Binding-site contacts:
Ligand atom C4 contacts residue ASN98 of chain 1.B at 4.2 Å.
Ligand atom O7 contacts residue ASN98 of chain 1.B at 3.9 Å.
Ligand atom C5 contacts residue ASN98 of chain 1.B at 3.6 Å.
Ligand atom C2 contacts residue ASN98 of chain 1.B at 2.4 Å.
Ligand atom C8 contacts residue SER97 of chain 1.B at 3.7 Å.
Ligand atom C8 contacts residue ASP74 of chain 1.B at 4.4 Å.
Ligand atom N2 contacts residue ASN75 of chain 1.B at 4.5 Å.
Ligand atom C1 contacts residue ASN75 of chain 1.B at 4.0 Å.
Ligand atom O5 contacts residue ASN75 of chain 1.B at 4.4 Å.
Ligand atom C1 contacts residue ASN98 of chain 1.B at 1.4 Å.
Ligand atom C7 contacts residue SER97 of chain 1.B at 4.4 Å.
Ligand atom C2 contacts residue ASN75 of chain 1.B at 4.1 Å.
Ligand atom C1 contacts residue ASN123 of chain 1.B at 4.4 Å.
Ligand atom O5 contacts residue ASN98 of chain 1.B at 2.2 Å (h-bond).
Ligand atom C3 contacts residue ASN98 of chain 1.B at 3.8 Å.
Ligand atom O7 contacts residue ASN75 of chain 1.B at 3.1 Å (h-bond).
Ligand atom O7 contacts residue ARG50 of chain 1.B at 4.3 Å.
Ligand atom C7 contacts residue ASN98 of chain 1.B at 3.7 Å.
Ligand atom C7 contacts residue ASN75 of chain 1.B at 4.1 Å.
Ligand atom N2 contacts residue ASN98 of chain 1.B at 3.0 Å (h-bond).

Sequence of chain 1.B:
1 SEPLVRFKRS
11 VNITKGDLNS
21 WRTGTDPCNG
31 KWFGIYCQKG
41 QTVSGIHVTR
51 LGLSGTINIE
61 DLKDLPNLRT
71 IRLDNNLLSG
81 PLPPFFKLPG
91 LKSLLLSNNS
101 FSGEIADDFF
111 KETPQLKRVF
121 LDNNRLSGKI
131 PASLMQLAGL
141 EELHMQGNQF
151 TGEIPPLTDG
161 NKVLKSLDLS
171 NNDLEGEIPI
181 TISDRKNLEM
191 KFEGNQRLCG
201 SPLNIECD

A protein and the small-molecule ligand that binds it are described below.
Small molecule (SMILES): CC(=O)N[C@H]1[C@H](O[C@H]2[C@H](O)[C@@H](NC(C)=O)CO[C@@H]2CO)O[C@H](CO)[C@@H](O)[C@@H]1O